Binding-site contacts:
Ligand atom C18 contacts residue TRP25 of chain 1.A at 3.9 Å (hydrophobic).
Ligand atom C13 contacts residue PRO26 of chain 1.A at 3.4 Å (hydrophobic).
Ligand atom C21 contacts residue TRP25 of chain 1.A at 3.5 Å (hydrophobic).
Ligand atom C07 contacts residue LEU38 of chain 1.A at 3.9 Å (hydrophobic).
Ligand atom C16 contacts residue TRP25 of chain 1.A at 3.5 Å (hydrophobic).
Ligand atom CL contacts residue MET93 of chain 1.A at 4.1 Å.
Ligand atom C01 contacts residue PHE27 of chain 1.A at 3.7 Å (hydrophobic).
Ligand atom C24 contacts residue PRO26 of chain 1.A at 3.8 Å (hydrophobic).
Ligand atom C24 contacts residue TRP25 of chain 1.A at 3.9 Å (hydrophobic).
Ligand atom N06 contacts residue CYS80 of chain 1.A at 3.9 Å.
Ligand atom C25 contacts residue TRP25 of chain 1.A at 3.6 Å (hydrophobic).
Ligand atom C13 contacts residue LEU36 of chain 1.A at 4.1 Å (hydrophobic).
Ligand atom C19 contacts residue TRP25 of chain 1.A at 4.0 Å (hydrophobic).
Ligand atom C14 contacts residue TRP25 of chain 1.A at 4.0 Å (hydrophobic).
Ligand atom C01 contacts residue VAL31 of chain 1.A at 3.9 Å (hydrophobic).
Ligand atom C12 contacts residue PRO26 of chain 1.A at 3.3 Å (hydrophobic).
Ligand atom C25 contacts residue VAL90 of chain 1.A at 3.9 Å (hydrophobic).
Ligand atom C02 contacts residue VAL31 of chain 1.A at 3.9 Å (hydrophobic).
Ligand atom C15 contacts residue LEU36 of chain 1.A at 4.1 Å (hydrophobic).
Ligand atom CL contacts residue ASP89 of chain 1.A at 3.7 Å.
Ligand atom C07 contacts residue ASN84 of chain 1.A at 4.1 Å.
Ligand atom C25 contacts residue MET93 of chain 1.A at 3.9 Å (hydrophobic).
Ligand atom N04 contacts residue ASN84 of chain 1.A at 4.0 Å.
Ligand atom C12 contacts residue VAL31 of chain 1.A at 4.0 Å (hydrophobic).
Ligand atom C14 contacts residue LEU36 of chain 1.A at 3.9 Å (hydrophobic).
Ligand atom C28 contacts residue VAL90 of chain 1.A at 4.0 Å (hydrophobic).
Ligand atom C08 contacts residue VAL90 of chain 1.A at 4.0 Å (hydrophobic).
Ligand atom C17 contacts residue LEU36 of chain 1.A at 3.7 Å (hydrophobic).
Ligand atom N06 contacts residue ASN84 of chain 1.A at 3.9 Å.
Ligand atom C23 contacts residue VAL90 of chain 1.A at 3.7 Å (hydrophobic).
Ligand atom C03 contacts residue VAL90 of chain 1.A at 4.0 Å (hydrophobic).
Ligand atom C25 contacts residue PRO26 of chain 1.A at 3.9 Å (hydrophobic).
Ligand atom C28 contacts residue HIS88 of chain 1.A at 3.4 Å.
Ligand atom N09 contacts residue VAL90 of chain 1.A at 4.0 Å.
Ligand atom N20 contacts residue TRP25 of chain 1.A at 3.8 Å.
Ligand atom C01 contacts residue PRO26 of chain 1.A at 3.1 Å (hydrophobic).
Ligand atom C27 contacts residue HIS88 of chain 1.A at 3.3 Å.
Ligand atom N05 contacts residue ASN84 of chain 1.A at 3.0 Å (h-bond).
Ligand atom C24 contacts residue VAL90 of chain 1.A at 3.5 Å (hydrophobic).
Ligand atom C17 contacts residue TRP25 of chain 1.A at 3.7 Å (hydrophobic).

The protein below binds the small molecule below.
Small molecule (SMILES): Cc1nnn2c1-c1ccc(-c3ccc(N)nc3)cc1N(c1ccc(Cl)cc1)CC2

Sequence of chain 1.A:
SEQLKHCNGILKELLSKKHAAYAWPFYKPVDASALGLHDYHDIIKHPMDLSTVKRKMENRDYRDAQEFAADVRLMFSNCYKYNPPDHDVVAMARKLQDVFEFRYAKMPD